Binding-site contacts:
Ligand atom C25 contacts residue ASP111 of chain 1.D at 3.8 Å.
Ligand atom C36 contacts residue ALA54 of chain 1.D at 3.5 Å (hydrophobic).
Ligand atom O42 contacts residue MET101 of chain 1.D at 3.8 Å.
Ligand atom C18 contacts residue CYS108 of chain 1.D at 3.3 Å (hydrophobic).
Ligand atom C06 contacts residue LEU29 of chain 1.D at 3.8 Å (hydrophobic).
Ligand atom N11 contacts residue LEU155 of chain 1.D at 3.8 Å.
Ligand atom C28 contacts residue GLU115 of chain 1.D at 3.2 Å.
Ligand atom O21 contacts residue CYS108 of chain 1.D at 3.2 Å.
Ligand atom C40 contacts residue ALA54 of chain 1.D at 3.8 Å (hydrophobic).
Ligand atom C10 contacts residue LEU155 of chain 1.D at 3.5 Å (hydrophobic).
Ligand atom O38 contacts residue ALA54 of chain 1.D at 3.8 Å.
Ligand atom C36 contacts residue LEU155 of chain 1.D at 3.4 Å (hydrophobic).
Ligand atom C37 contacts residue ALA54 of chain 1.D at 3.6 Å (hydrophobic).
Ligand atom C30 contacts residue LEU29 of chain 1.D at 3.7 Å (hydrophobic).
Ligand atom O21 contacts residue LEU155 of chain 1.D at 3.8 Å.
Ligand atom C05 contacts residue VAL37 of chain 1.D at 3.8 Å (hydrophobic).
Ligand atom N13 contacts residue MET104 of chain 1.D at 2.9 Å (h-bond).
Ligand atom C40 contacts residue LYS56 of chain 1.D at 3.7 Å.
Ligand atom N34 contacts residue MET104 of chain 1.D at 3.1 Å (h-bond).
Ligand atom C14 contacts residue MET104 of chain 1.D at 3.8 Å (hydrophobic).
Ligand atom C33 contacts residue PRO105 of chain 1.D at 3.5 Å (hydrophobic).
Ligand atom O42 contacts residue THR165 of chain 1.D at 3.8 Å.
Ligand atom C35 contacts residue MET104 of chain 1.D at 3.7 Å (hydrophobic).
Ligand atom C20 contacts residue ARG152 of chain 1.D at 3.4 Å.
Ligand atom C20 contacts residue CYS108 of chain 1.D at 1.8 Å (hydrophobic).
Ligand atom C04 contacts residue VAL37 of chain 1.D at 3.7 Å (hydrophobic).
Ligand atom C41 contacts residue LYS56 of chain 1.D at 3.7 Å.
Ligand atom O32 contacts residue MET104 of chain 1.D at 3.5 Å (h-bond).
Ligand atom C35 contacts residue LEU155 of chain 1.D at 3.6 Å (hydrophobic).
Ligand atom N34 contacts residue LEU103 of chain 1.D at 3.8 Å.
Ligand atom C35 contacts residue ALA54 of chain 1.D at 3.3 Å (hydrophobic).
Ligand atom C19 contacts residue CYS108 of chain 1.D at 2.8 Å (hydrophobic).
Ligand atom C35 contacts residue GLN102 of chain 1.D at 3.7 Å.
Ligand atom C31 contacts residue GLY107 of chain 1.D at 3.8 Å.
Ligand atom C31 contacts residue LEU29 of chain 1.D at 3.7 Å (hydrophobic).
Ligand atom C14 contacts residue GLY107 of chain 1.D at 3.5 Å.
Ligand atom C03 contacts residue VAL37 of chain 1.D at 3.8 Å (hydrophobic).
Ligand atom O32 contacts residue LEU103 of chain 1.D at 3.8 Å.
Ligand atom C19 contacts residue ASP111 of chain 1.D at 3.7 Å.
Ligand atom C15 contacts residue GLY107 of chain 1.D at 3.6 Å.

This protein binds this small molecule.
Small molecule (SMILES): CCC(=O)Nc1cc(Nc2ncc(C(=O)OC(C)C)c(-c3cn(C)c4ccccc34)n2)c(OC)cc1N(C)CCN(C)C

Sequence of chain 1.D:
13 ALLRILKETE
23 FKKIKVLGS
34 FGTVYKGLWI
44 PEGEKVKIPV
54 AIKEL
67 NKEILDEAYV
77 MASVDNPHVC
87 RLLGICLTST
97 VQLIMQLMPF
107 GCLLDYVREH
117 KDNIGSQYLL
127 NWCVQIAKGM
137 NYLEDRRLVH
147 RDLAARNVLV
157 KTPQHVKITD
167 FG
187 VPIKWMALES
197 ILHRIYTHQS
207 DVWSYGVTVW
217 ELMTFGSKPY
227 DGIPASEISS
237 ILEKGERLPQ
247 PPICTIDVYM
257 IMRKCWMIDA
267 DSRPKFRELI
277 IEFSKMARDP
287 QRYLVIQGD